The small molecule below binds the protein below.
Small molecule (SMILES): c1cc2nc(N[C@H]3CCCNC3)c3c(n2n1)NCC3

Binding-site contacts:
Ligand atom C10 contacts residue ASP167 of chain 2.E at 3.3 Å.
Ligand atom C15 contacts residue VAL78 of chain 2.E at 3.6 Å (hydrophobic).
Ligand atom C15 contacts residue GLU99 of chain 2.E at 3.2 Å.
Ligand atom N16 contacts residue GLU99 of chain 2.E at 3.4 Å (salt-bridge).
Ligand atom C7 contacts residue LEU153 of chain 2.E at 4.2 Å (hydrophobic).
Ligand atom C4 contacts residue LEU153 of chain 2.E at 4.1 Å (hydrophobic).
Ligand atom N8 contacts residue ASN151 of chain 2.E at 3.2 Å (h-bond).
Ligand atom N8 contacts residue THR166 of chain 2.E at 4.2 Å.
Ligand atom N8 contacts residue GLU150 of chain 2.E at 3.0 Å (salt-bridge).
Ligand atom C4 contacts residue LEU101 of chain 2.E at 3.1 Å (hydrophobic).
Ligand atom N12 contacts residue LEU153 of chain 2.E at 4.2 Å.
Ligand atom C17 contacts residue LEU153 of chain 2.E at 3.7 Å (hydrophobic).
Ligand atom C10 contacts residue GLY33 of chain 2.E at 3.7 Å.
Ligand atom C7 contacts residue GLU150 of chain 2.E at 3.4 Å.
Ligand atom C4 contacts residue LEU30 of chain 2.E at 4.0 Å (hydrophobic).
Ligand atom C5 contacts residue LEU30 of chain 2.E at 3.6 Å (hydrophobic).
Ligand atom C9 contacts residue ASP167 of chain 2.E at 3.4 Å.
Ligand atom N16 contacts residue LEU101 of chain 2.E at 3.2 Å (h-bond).
Ligand atom C1 contacts residue LEU153 of chain 2.E at 3.5 Å (hydrophobic).
Ligand atom C5 contacts residue LEU153 of chain 2.E at 3.8 Å (hydrophobic).
Ligand atom C2 contacts residue LEU101 of chain 2.E at 3.8 Å (hydrophobic).
Ligand atom C9 contacts residue GLU150 of chain 2.E at 4.0 Å.
Ligand atom C11 contacts residue LEU32 of chain 2.E at 3.8 Å (hydrophobic).
Ligand atom C15 contacts residue LEU101 of chain 2.E at 4.0 Å (hydrophobic).
Ligand atom N16 contacts residue ALA51 of chain 2.E at 3.7 Å.
Ligand atom C9 contacts residue ASN151 of chain 2.E at 3.4 Å.
Ligand atom C14 contacts residue MET98 of chain 2.E at 4.0 Å (hydrophobic).
Ligand atom C10 contacts residue LEU32 of chain 2.E at 4.1 Å (hydrophobic).
Ligand atom C2 contacts residue LEU153 of chain 2.E at 3.7 Å (hydrophobic).
Ligand atom N18 contacts residue VAL38 of chain 2.E at 4.1 Å.
Ligand atom N3 contacts residue LEU153 of chain 2.E at 4.1 Å.
Ligand atom N16 contacts residue CYS100 of chain 2.E at 3.9 Å.
Ligand atom C6 contacts residue ASP167 of chain 2.E at 4.1 Å.
Ligand atom C7 contacts residue ASP167 of chain 2.E at 4.1 Å.
Ligand atom N18 contacts residue LEU153 of chain 2.E at 4.1 Å.
Ligand atom C11 contacts residue VAL38 of chain 2.E at 4.1 Å (hydrophobic).
Ligand atom N3 contacts residue LEU101 of chain 2.E at 2.7 Å (h-bond).
Ligand atom C15 contacts residue ALA51 of chain 2.E at 3.9 Å (hydrophobic).
Ligand atom N8 contacts residue ASP167 of chain 2.E at 3.2 Å (salt-bridge).
Ligand atom N19 contacts residue VAL38 of chain 2.E at 4.1 Å.

Sequence of chain 2.E:
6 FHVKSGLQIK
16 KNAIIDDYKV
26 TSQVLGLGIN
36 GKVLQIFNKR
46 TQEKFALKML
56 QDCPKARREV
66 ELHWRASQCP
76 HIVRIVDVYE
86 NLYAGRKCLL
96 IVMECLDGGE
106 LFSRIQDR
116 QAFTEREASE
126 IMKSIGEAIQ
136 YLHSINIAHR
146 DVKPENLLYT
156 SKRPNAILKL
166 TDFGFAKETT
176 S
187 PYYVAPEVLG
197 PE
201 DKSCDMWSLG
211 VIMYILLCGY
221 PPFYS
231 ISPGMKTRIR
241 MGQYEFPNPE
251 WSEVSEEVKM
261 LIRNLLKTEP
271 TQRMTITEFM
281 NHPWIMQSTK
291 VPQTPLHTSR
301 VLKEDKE